Sequence of chain 1.A:
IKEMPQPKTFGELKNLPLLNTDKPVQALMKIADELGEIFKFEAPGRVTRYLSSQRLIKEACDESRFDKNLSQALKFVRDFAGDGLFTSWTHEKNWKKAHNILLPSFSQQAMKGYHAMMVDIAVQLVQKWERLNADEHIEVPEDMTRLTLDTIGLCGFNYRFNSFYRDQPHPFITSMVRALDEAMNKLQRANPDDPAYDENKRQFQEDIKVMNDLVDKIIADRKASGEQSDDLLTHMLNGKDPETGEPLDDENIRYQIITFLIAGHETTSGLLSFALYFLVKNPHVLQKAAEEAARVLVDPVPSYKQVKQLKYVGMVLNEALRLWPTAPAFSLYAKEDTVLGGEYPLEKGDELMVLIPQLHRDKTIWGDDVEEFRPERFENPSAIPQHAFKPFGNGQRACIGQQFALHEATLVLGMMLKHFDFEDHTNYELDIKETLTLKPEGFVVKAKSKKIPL

Binding-site contacts:
Ligand atom C10 contacts residue PHE88 of chain 1.A at 3.6 Å (hydrophobic).
Ligand atom O contacts residue ALA265 of chain 1.A at 3.3 Å.
Ligand atom O36 contacts residue LEU87 of chain 1.A at 3.2 Å (h-bond).
Ligand atom C17 contacts residue CYS401 of chain 1.A at 3.6 Å (hydrophobic).
Ligand atom C01 contacts residue PRO393 of chain 1.A at 3.4 Å (hydrophobic).
Ligand atom C39 contacts residue PHE108 of chain 1.A at 3.3 Å (hydrophobic).
Ligand atom C42 contacts residue ALA407 of chain 1.A at 3.5 Å (hydrophobic).
Ligand atom N31 contacts residue CYS401 of chain 1.A at 3.3 Å (h-bond).
Ligand atom C28 contacts residue PHE88 of chain 1.A at 3.4 Å (hydrophobic).
Ligand atom C07 contacts residue GLY395 of chain 1.A at 3.5 Å.
Ligand atom O contacts residue PHE88 of chain 1.A at 3.4 Å.
Ligand atom C07 contacts residue PRO393 of chain 1.A at 3.4 Å (hydrophobic).
Ligand atom C15 contacts residue THR269 of chain 1.A at 3.1 Å.
Ligand atom C34 contacts residue TRP97 of chain 1.A at 3.6 Å (hydrophobic).
Ligand atom N14 contacts residue CYS401 of chain 1.A at 3.1 Å (h-bond).
Ligand atom O36 contacts residue ARG399 of chain 1.A at 2.8 Å (salt-bridge).
Ligand atom C11 contacts residue LYS70 of chain 1.A at 3.2 Å.
Ligand atom C26 contacts residue ILE402 of chain 1.A at 3.4 Å (hydrophobic).
Ligand atom C16 contacts residue THR269 of chain 1.A at 3.0 Å.
Ligand atom C04 contacts residue PRO393 of chain 1.A at 3.4 Å (hydrophobic).
Ligand atom C34 contacts residue LEU87 of chain 1.A at 3.5 Å (hydrophobic).
Ligand atom C11 contacts residue PHE332 of chain 1.A at 3.5 Å (hydrophobic).
Ligand atom C29 contacts residue CYS401 of chain 1.A at 3.6 Å (hydrophobic).
Ligand atom C40 contacts residue THR269 of chain 1.A at 3.4 Å.
Ligand atom C33 contacts residue ALA400 of chain 1.A at 3.6 Å (hydrophobic).
Ligand atom O35 contacts residue TRP97 of chain 1.A at 2.8 Å (h-bond).
Ligand atom MO contacts residue CYS401 of chain 1.A at 2.7 Å.
Ligand atom O contacts residue THR269 of chain 1.A at 3.6 Å.
Ligand atom C19 contacts residue THR270 of chain 1.A at 3.6 Å.
Ligand atom O36 contacts residue TRP97 of chain 1.A at 3.6 Å.
Ligand atom O13 contacts residue LYS70 of chain 1.A at 2.9 Å (salt-bridge).
Ligand atom C30 contacts residue CYS401 of chain 1.A at 3.6 Å (hydrophobic).
Ligand atom C41 contacts residue THR269 of chain 1.A at 3.6 Å.
Ligand atom C27 contacts residue PHE88 of chain 1.A at 3.5 Å (hydrophobic).
Ligand atom N24 contacts residue CYS401 of chain 1.A at 3.2 Å (h-bond).
Ligand atom C29 contacts residue PHE88 of chain 1.A at 3.4 Å (hydrophobic).
Ligand atom N37 contacts residue CYS401 of chain 1.A at 3.0 Å (h-bond).
Ligand atom O12 contacts residue PHE332 of chain 1.A at 3.2 Å.
Ligand atom C39 contacts residue GLY403 of chain 1.A at 3.4 Å.
Ligand atom C42 contacts residue PHE394 of chain 1.A at 3.4 Å (hydrophobic).

This small molecule binds to this protein.
Small molecule (SMILES): CCC1=C(C)C2=N3->[Mo]45(=O)<-N6=C(C=c7c(CCC(=O)O)c(C)c(n74)=C2)C(CCC(=O)O)=C(C)C6=Cc2c(CC)c(C)c(n25)C=C13